Binding-site contacts:
Ligand atom C8 contacts residue LEU200 of chain 1.B at 4.4 Å (hydrophobic).
Ligand atom C9 contacts residue LEU32 of chain 1.B at 4.4 Å (hydrophobic).
Ligand atom C7 contacts residue MET27 of chain 1.B at 4.0 Å (hydrophobic).
Ligand atom C7 contacts residue LEU200 of chain 1.B at 4.2 Å (hydrophobic).
Ligand atom C6 contacts residue MET27 of chain 1.B at 4.2 Å (hydrophobic).
Ligand atom C2 contacts residue MET27 of chain 1.B at 3.8 Å (hydrophobic).
Ligand atom C11 contacts residue ARG29 of chain 1.B at 4.0 Å.
Ligand atom C3 contacts residue LEU24 of chain 1.B at 3.8 Å (hydrophobic).
Ligand atom C10 contacts residue VAL193 of chain 1.B at 3.9 Å (hydrophobic).
Ligand atom C2 contacts residue LEU24 of chain 1.B at 4.0 Å (hydrophobic).
Ligand atom C10 contacts residue GLY31 of chain 1.B at 4.1 Å.
Ligand atom C7 contacts residue ASP28 of chain 1.B at 4.4 Å.
Ligand atom C4 contacts residue ASP28 of chain 1.B at 4.5 Å.
Ligand atom C9 contacts residue VAL193 of chain 1.B at 4.4 Å (hydrophobic).
Ligand atom C5 contacts residue LEU24 of chain 1.B at 3.7 Å (hydrophobic).
Ligand atom O12 contacts residue MET27 of chain 1.B at 4.5 Å.
Ligand atom C8 contacts residue LEU32 of chain 1.B at 4.2 Å (hydrophobic).
Ligand atom C8 contacts residue LEU197 of chain 1.B at 4.3 Å (hydrophobic).
Ligand atom C6 contacts residue ARG29 of chain 1.B at 4.0 Å.
Ligand atom C4 contacts residue MET27 of chain 1.B at 4.4 Å (hydrophobic).
Ligand atom C10 contacts residue ASP28 of chain 1.B at 4.2 Å.
Ligand atom C9 contacts residue GLY31 of chain 1.B at 3.8 Å.
Ligand atom C10 contacts residue ARG29 of chain 1.B at 3.5 Å.
Ligand atom C4 contacts residue ARG29 of chain 1.B at 3.9 Å.
Ligand atom C5 contacts residue MET27 of chain 1.B at 4.0 Å (hydrophobic).
Ligand atom C1 contacts residue ARG29 of chain 1.B at 4.1 Å.
Ligand atom C1 contacts residue MET27 of chain 1.B at 4.1 Å (hydrophobic).
Ligand atom C8 contacts residue GLN196 of chain 1.B at 4.3 Å.
Ligand atom C9 contacts residue GLN196 of chain 1.B at 3.9 Å.
Ligand atom C6 contacts residue ASP28 of chain 1.B at 3.8 Å.
Ligand atom C11 contacts residue ASP28 of chain 1.B at 4.4 Å.

This small molecule binds to this protein.
Small molecule (SMILES): OC[C@H]1O[C@H](O[C@H]2[C@H](O)[C@@H](O)[C@H](OCCCCCC3CCCCC3)O[C@@H]2CO)[C@H](O)[C@@H](O)[C@@H]1O

Sequence of chain 1.B:
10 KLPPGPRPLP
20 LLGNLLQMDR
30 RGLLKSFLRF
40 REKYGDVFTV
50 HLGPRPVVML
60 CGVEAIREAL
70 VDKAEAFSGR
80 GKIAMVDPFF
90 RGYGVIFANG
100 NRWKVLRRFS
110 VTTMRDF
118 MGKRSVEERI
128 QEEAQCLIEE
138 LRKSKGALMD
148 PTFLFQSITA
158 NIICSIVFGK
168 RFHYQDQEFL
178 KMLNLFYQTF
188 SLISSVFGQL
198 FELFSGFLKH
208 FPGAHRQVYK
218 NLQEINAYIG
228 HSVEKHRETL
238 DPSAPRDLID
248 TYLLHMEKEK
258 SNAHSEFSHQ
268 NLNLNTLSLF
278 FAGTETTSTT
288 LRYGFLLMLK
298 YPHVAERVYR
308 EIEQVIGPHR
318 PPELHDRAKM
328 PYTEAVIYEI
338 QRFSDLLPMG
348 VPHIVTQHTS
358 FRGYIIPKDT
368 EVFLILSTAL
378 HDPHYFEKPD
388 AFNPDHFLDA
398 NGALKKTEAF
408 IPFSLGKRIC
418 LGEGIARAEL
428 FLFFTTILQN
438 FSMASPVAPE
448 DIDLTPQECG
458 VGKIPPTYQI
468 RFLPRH